Binding-site contacts:
Ligand atom C8 contacts residue ASN279 of chain 1.B at 3.6 Å.
Ligand atom C7 contacts residue ASN279 of chain 1.B at 3.2 Å.
Ligand atom C4 contacts residue ASN279 of chain 1.B at 4.3 Å.
Ligand atom N2 contacts residue GLU278 of chain 1.B at 4.4 Å.
Ligand atom C7 contacts residue GLU278 of chain 1.B at 3.6 Å.
Ligand atom N2 contacts residue ASN279 of chain 1.B at 2.4 Å (h-bond).
Ligand atom O7 contacts residue GLU278 of chain 1.B at 2.7 Å (salt-bridge).
Ligand atom C8 contacts residue ASN277 of chain 1.B at 4.2 Å.
Ligand atom O7 contacts residue ASN279 of chain 1.B at 4.0 Å.
Ligand atom O5 contacts residue ASN279 of chain 1.B at 2.3 Å (h-bond).
Ligand atom C8 contacts residue GLU278 of chain 1.B at 4.3 Å.
Ligand atom C1 contacts residue GLU278 of chain 1.B at 3.8 Å.
Ligand atom C2 contacts residue ASN279 of chain 1.B at 2.5 Å.
Ligand atom C5 contacts residue ASN279 of chain 1.B at 3.6 Å.
Ligand atom C1 contacts residue LYS555 of chain 1.A at 4.2 Å.
Ligand atom O5 contacts residue LYS555 of chain 1.A at 3.8 Å.
Ligand atom C1 contacts residue ASN279 of chain 1.B at 1.5 Å.
Ligand atom C3 contacts residue ASN279 of chain 1.B at 3.9 Å.

The small molecule below binds the protein below.
Small molecule (SMILES): CC(=O)N[C@H]1[C@H](O[C@H]2[C@H](O)[C@@H](NC(C)=O)CO[C@@H]2CO)O[C@H](CO)[C@@H](O)[C@@H]1O

Sequence of chain 1.B:
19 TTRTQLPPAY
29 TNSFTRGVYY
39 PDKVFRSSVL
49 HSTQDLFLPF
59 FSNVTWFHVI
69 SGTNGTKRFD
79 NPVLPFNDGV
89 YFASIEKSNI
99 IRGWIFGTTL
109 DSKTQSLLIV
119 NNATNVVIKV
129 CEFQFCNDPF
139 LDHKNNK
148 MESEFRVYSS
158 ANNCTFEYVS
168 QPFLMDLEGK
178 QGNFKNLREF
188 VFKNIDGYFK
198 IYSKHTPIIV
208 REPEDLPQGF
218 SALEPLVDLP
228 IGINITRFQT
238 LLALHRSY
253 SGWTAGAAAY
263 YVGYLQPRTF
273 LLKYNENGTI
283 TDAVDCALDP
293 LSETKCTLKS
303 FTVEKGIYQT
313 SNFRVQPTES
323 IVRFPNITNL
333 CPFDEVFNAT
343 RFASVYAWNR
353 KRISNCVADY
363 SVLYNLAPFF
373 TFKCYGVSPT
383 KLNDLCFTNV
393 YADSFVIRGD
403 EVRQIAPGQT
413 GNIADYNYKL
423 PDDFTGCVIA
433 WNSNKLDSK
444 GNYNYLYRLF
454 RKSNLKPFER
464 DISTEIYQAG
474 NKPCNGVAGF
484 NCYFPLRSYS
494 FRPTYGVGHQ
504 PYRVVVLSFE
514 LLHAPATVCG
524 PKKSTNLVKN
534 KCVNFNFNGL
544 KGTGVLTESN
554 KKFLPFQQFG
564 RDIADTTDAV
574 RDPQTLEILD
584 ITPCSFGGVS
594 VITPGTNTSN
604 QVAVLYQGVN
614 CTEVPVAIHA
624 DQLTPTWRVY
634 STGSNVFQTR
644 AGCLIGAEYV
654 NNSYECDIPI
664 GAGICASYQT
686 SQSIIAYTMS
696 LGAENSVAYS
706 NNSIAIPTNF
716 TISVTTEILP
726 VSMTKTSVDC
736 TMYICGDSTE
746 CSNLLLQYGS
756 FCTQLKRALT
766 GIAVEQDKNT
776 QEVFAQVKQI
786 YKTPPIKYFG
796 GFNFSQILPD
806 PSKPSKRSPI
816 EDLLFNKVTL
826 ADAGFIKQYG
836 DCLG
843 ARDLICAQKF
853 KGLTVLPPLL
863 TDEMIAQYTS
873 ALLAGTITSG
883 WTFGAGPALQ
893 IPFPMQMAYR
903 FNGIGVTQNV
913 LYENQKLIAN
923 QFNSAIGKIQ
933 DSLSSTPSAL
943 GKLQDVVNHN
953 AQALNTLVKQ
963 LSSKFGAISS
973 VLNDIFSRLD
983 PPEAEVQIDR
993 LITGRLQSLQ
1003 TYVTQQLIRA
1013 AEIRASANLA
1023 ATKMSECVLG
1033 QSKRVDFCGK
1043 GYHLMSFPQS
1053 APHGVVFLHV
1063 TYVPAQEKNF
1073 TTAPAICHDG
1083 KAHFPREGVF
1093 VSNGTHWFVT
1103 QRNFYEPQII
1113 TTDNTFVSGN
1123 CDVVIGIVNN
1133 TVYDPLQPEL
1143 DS

Sequence of chain 1.A:
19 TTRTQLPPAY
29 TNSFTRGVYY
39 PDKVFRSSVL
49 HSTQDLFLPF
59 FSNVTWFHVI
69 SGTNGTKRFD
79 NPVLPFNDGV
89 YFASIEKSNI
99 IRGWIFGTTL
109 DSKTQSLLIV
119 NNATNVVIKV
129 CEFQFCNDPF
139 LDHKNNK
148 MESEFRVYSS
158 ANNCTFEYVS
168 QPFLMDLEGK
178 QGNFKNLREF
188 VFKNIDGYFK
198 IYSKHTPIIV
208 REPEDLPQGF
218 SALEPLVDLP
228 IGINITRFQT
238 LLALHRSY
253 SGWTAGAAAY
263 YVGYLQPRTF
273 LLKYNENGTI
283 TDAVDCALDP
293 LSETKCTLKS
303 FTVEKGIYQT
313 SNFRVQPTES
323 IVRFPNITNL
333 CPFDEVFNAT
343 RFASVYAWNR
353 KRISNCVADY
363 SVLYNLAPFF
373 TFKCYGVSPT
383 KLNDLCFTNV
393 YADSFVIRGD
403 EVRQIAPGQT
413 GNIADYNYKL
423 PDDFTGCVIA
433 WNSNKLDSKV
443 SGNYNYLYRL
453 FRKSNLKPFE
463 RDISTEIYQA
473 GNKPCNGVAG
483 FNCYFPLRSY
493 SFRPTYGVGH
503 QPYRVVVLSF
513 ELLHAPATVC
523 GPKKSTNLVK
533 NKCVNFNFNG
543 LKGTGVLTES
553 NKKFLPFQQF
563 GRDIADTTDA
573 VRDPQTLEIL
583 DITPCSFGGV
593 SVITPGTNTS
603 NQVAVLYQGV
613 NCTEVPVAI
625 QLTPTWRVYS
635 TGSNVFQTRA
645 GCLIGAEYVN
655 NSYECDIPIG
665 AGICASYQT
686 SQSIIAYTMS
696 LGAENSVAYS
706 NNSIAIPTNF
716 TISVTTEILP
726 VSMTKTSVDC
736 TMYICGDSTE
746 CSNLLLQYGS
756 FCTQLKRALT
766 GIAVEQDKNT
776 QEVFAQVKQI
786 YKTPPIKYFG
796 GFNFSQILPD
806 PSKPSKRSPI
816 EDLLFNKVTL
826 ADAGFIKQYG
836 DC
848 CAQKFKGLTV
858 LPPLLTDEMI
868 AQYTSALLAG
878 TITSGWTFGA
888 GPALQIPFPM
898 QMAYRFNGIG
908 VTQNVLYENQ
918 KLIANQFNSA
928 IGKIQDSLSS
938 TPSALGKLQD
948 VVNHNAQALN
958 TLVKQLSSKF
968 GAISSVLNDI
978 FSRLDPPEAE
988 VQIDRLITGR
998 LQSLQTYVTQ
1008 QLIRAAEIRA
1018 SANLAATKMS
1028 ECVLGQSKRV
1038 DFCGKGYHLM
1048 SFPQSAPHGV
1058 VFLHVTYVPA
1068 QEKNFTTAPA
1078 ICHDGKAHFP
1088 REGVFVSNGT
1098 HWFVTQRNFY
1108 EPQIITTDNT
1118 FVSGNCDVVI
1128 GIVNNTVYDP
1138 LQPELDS